Sequence of chain 3.A:
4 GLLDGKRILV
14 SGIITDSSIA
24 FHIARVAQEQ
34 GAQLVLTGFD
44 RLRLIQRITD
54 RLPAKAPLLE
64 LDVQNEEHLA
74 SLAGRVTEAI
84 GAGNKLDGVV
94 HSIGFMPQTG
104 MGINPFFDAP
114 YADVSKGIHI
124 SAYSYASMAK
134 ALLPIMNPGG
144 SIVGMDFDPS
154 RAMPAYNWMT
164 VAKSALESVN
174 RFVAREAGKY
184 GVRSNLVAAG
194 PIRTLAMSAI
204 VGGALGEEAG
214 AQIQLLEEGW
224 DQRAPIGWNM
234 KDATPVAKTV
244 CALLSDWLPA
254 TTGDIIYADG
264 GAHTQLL

A small-molecule ligand and the protein it binds are described below.
Small molecule (SMILES): O=C(O)CCc1cccc(Cl)c1

Binding-site contacts:
Ligand atom C02 contacts residue NAD1 of chain 3.B at 3.4 Å.
Ligand atom C05 contacts residue PHE150 of chain 3.A at 3.8 Å (hydrophobic).
Ligand atom C07 contacts residue MET200 of chain 3.A at 3.8 Å (hydrophobic).
Ligand atom CL contacts residue MET156 of chain 3.A at 4.2 Å.
Ligand atom C06 contacts residue NAD1 of chain 3.B at 4.0 Å.
Ligand atom C08 contacts residue NAD1 of chain 3.B at 4.5 Å.
Ligand atom CL contacts residue ILE216 of chain 3.A at 3.8 Å.
Ligand atom C05 contacts residue NAD1 of chain 3.B at 3.6 Å.
Ligand atom O01 contacts residue TYR159 of chain 3.A at 2.7 Å (h-bond).
Ligand atom C04 contacts residue MET200 of chain 3.A at 4.3 Å (hydrophobic).
Ligand atom CL contacts residue LEU219 of chain 3.A at 4.4 Å.
Ligand atom C11 contacts residue PHE150 of chain 3.A at 3.7 Å (hydrophobic).
Ligand atom C04 contacts residue TYR159 of chain 3.A at 3.7 Å (hydrophobic).
Ligand atom C08 contacts residue PHE150 of chain 3.A at 3.8 Å (hydrophobic).
Ligand atom C11 contacts residue TYR159 of chain 3.A at 3.4 Å (hydrophobic).
Ligand atom C06 contacts residue TYR159 of chain 3.A at 4.1 Å (hydrophobic).
Ligand atom O01 contacts residue NAD1 of chain 3.B at 2.7 Å (h-bond).
Ligand atom O03 contacts residue NAD1 of chain 3.B at 3.4 Å (h-bond).
Ligand atom C09 contacts residue LEU219 of chain 3.A at 3.5 Å (hydrophobic).
Ligand atom C06 contacts residue MET200 of chain 3.A at 4.2 Å (hydrophobic).
Ligand atom C05 contacts residue TYR159 of chain 3.A at 3.7 Å (hydrophobic).
Ligand atom C10 contacts residue ILE216 of chain 3.A at 4.5 Å (hydrophobic).
Ligand atom O01 contacts residue LYS166 of chain 3.A at 4.3 Å.
Ligand atom CL contacts residue PRO157 of chain 3.A at 4.1 Å.
Ligand atom C08 contacts residue PRO194 of chain 3.A at 3.4 Å (hydrophobic).
Ligand atom C09 contacts residue ILE216 of chain 3.A at 4.0 Å (hydrophobic).
Ligand atom C10 contacts residue TYR159 of chain 3.A at 4.2 Å (hydrophobic).
Ligand atom CL contacts residue TYR159 of chain 3.A at 3.7 Å.
Ligand atom C07 contacts residue NAD1 of chain 3.B at 3.4 Å.
Ligand atom C02 contacts residue TYR159 of chain 3.A at 3.7 Å (hydrophobic).
Ligand atom C08 contacts residue LEU219 of chain 3.A at 3.8 Å (hydrophobic).
Ligand atom C10 contacts residue PHE150 of chain 3.A at 4.0 Å (hydrophobic).
Ligand atom C08 contacts residue MET200 of chain 3.A at 3.8 Å (hydrophobic).
Ligand atom C07 contacts residue PRO194 of chain 3.A at 3.7 Å (hydrophobic).
Ligand atom C09 contacts residue MET200 of chain 3.A at 4.2 Å (hydrophobic).
Ligand atom C04 contacts residue NAD1 of chain 3.B at 3.7 Å.
Ligand atom C09 contacts residue PHE150 of chain 3.A at 4.0 Å (hydrophobic).
Ligand atom O01 contacts residue PHE150 of chain 3.A at 4.5 Å.
Ligand atom C06 contacts residue PHE150 of chain 3.A at 3.7 Å (hydrophobic).
Ligand atom C07 contacts residue PHE150 of chain 3.A at 3.7 Å (hydrophobic).